Sequence of chain 1.F:
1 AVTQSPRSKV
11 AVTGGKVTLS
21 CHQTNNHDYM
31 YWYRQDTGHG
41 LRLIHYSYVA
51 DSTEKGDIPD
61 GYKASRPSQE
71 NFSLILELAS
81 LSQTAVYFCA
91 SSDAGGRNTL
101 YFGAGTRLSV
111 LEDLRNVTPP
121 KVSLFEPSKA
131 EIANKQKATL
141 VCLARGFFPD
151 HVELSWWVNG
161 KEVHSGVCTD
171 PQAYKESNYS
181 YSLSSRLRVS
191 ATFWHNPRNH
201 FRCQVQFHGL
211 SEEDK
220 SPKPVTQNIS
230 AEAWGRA

Sequence of chain 1.E:
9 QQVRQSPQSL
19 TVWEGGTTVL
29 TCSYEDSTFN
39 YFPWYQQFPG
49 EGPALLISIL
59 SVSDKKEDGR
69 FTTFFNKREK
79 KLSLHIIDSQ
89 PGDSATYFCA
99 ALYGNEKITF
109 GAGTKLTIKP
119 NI

Sequence of chain 1.A:
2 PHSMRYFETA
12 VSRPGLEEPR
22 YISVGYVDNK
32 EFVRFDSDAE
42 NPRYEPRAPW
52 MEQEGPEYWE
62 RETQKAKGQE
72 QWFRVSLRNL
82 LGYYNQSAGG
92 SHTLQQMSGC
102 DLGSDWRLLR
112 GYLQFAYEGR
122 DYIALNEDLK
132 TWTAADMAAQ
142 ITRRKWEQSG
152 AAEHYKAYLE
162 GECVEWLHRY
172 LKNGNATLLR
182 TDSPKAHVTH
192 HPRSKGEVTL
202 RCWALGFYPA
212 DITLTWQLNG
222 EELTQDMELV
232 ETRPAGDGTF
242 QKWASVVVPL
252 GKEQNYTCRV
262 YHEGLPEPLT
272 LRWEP

Binding-site contacts:
Ligand atom O contacts residue ALA94 of chain 1.F at 3.0 Å (h-bond).
Ligand atom C contacts residue LYS66 of chain 1.A at 3.1 Å.
Ligand atom OXT contacts residue LYS146 of chain 1.A at 3.3 Å.
Ligand atom O contacts residue LYS146 of chain 1.A at 3.1 Å.
Ligand atom ND2 contacts residue GLN70 of chain 1.A at 2.6 Å (h-bond).
Ligand atom CB contacts residue LYS66 of chain 1.A at 2.9 Å.
Ligand atom N contacts residue ASP93 of chain 1.F at 3.2 Å (salt-bridge).
Ligand atom CE2 contacts residue HIS155 of chain 1.A at 3.0 Å.
Ligand atom O contacts residue TYR159 of chain 1.A at 2.3 Å (h-bond).
Ligand atom O contacts residue GLN70 of chain 1.A at 2.9 Å (h-bond).
Ligand atom N contacts residue TYR7 of chain 1.A at 3.3 Å (h-bond).
Ligand atom CA contacts residue TYR7 of chain 1.A at 3.2 Å (hydrophobic).
Ligand atom O contacts residue GLY95 of chain 1.F at 3.2 Å.
Ligand atom OXT contacts residue ASN80 of chain 1.A at 3.0 Å (h-bond).
Ligand atom CG contacts residue GLU63 of chain 1.A at 3.2 Å.
Ligand atom OG1 contacts residue LYS146 of chain 1.A at 3.0 Å (salt-bridge).
Ligand atom O contacts residue TRP73 of chain 1.A at 3.3 Å (h-bond).
Ligand atom OH contacts residue GLU163 of chain 1.A at 2.7 Å (salt-bridge).
Ligand atom N contacts residue GLU63 of chain 1.A at 2.7 Å (salt-bridge).
Ligand atom N contacts residue GLN70 of chain 1.A at 3.1 Å (h-bond).
Ligand atom O contacts residue TRP73 of chain 1.A at 3.2 Å (h-bond).
Ligand atom O contacts residue ASN98 of chain 1.F at 3.3 Å (h-bond).
Ligand atom OG1 contacts residue ASP93 of chain 1.F at 2.6 Å (salt-bridge).
Ligand atom O contacts residue GLY96 of chain 1.F at 2.7 Å (h-bond).
Ligand atom OXT contacts residue TYR84 of chain 1.A at 3.2 Å (h-bond).
Ligand atom O contacts residue TRP147 of chain 1.A at 2.6 Å (h-bond).
Ligand atom O contacts residue TYR84 of chain 1.A at 2.5 Å (h-bond).
Ligand atom CD2 contacts residue GLY102 of chain 1.E at 3.2 Å.
Ligand atom O contacts residue THR143 of chain 1.A at 2.6 Å (h-bond).
Ligand atom O contacts residue LYS66 of chain 1.A at 2.2 Å.
Ligand atom SD contacts residue TYR123 of chain 1.A at 3.3 Å.
Ligand atom ND2 contacts residue GLN97 of chain 1.A at 3.1 Å (h-bond).
Ligand atom CA contacts residue LYS66 of chain 1.A at 3.1 Å.
Ligand atom C contacts residue TYR84 of chain 1.A at 3.2 Å (hydrophobic).
Ligand atom CA contacts residue TYR7 of chain 1.A at 3.3 Å (hydrophobic).
Ligand atom OD1 contacts residue TYR156 of chain 1.A at 3.0 Å (h-bond).
Ligand atom O contacts residue TRP147 of chain 1.A at 3.0 Å (h-bond).
Ligand atom CE2 contacts residue GLY102 of chain 1.E at 3.2 Å.
Ligand atom CD2 contacts residue LYS66 of chain 1.A at 3.2 Å.
Ligand atom N contacts residue LYS66 of chain 1.A at 2.9 Å (salt-bridge).

A small-molecule ligand and the protein it binds are described below.
Small molecule (SMILES): CSCC[C@H](NC(=O)[C@@H](NC(=O)[C@H](C)NC(=O)[C@H](Cc1ccccc1)NC(=O)[C@H](CC(N)=O)NC(=O)[C@H](Cc1ccc(O)cc1)NC(=O)[C@@H](NC(=O)[C@H](C)NC(=O)[C@@H](N)CCCCN)C(C)C)[C@@H](C)O)C(=O)O